Sequence of chain 3.B:
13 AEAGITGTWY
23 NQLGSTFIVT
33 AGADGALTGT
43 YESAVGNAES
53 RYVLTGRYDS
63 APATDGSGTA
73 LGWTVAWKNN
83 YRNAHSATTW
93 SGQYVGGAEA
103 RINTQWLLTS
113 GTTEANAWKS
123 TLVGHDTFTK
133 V

Sequence of chain 2.A:
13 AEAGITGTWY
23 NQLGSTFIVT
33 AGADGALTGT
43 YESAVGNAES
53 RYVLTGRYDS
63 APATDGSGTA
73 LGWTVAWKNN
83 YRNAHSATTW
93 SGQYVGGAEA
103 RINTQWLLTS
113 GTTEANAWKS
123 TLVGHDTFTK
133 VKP

This small molecule binds to this protein.
Small molecule (SMILES): N=C1N[C@H]2[C@H](CS[C@H]2CCCCC(=O)O)N1

Binding-site contacts:
Ligand atom O11 contacts residue GLY48 of chain 2.A at 3.2 Å.
Ligand atom S1 contacts residue THR90 of chain 2.A at 3.2 Å (h-bond).
Ligand atom C9 contacts residue GLY48 of chain 2.A at 3.9 Å.
Ligand atom C6 contacts residue TRP108 of chain 2.A at 3.6 Å (hydrophobic).
Ligand atom C7 contacts residue SER45 of chain 2.A at 3.3 Å.
Ligand atom C3 contacts residue ASN23 of chain 2.A at 3.9 Å.
Ligand atom O12 contacts residue ALA86 of chain 2.A at 3.6 Å.
Ligand atom C5 contacts residue LEU25 of chain 2.A at 3.9 Å (hydrophobic).
Ligand atom C2 contacts residue TRP120 of chain 3.B at 3.8 Å (hydrophobic).
Ligand atom N1 contacts residue ASP128 of chain 2.A at 3.0 Å (salt-bridge).
Ligand atom N1 contacts residue LEU25 of chain 2.A at 3.6 Å.
Ligand atom C8 contacts residue TRP79 of chain 2.A at 3.8 Å (hydrophobic).
Ligand atom C8 contacts residue VAL47 of chain 2.A at 3.9 Å (hydrophobic).
Ligand atom C3 contacts residue TYR43 of chain 2.A at 3.5 Å (hydrophobic).
Ligand atom C6 contacts residue TRP92 of chain 2.A at 3.9 Å (hydrophobic).
Ligand atom N3 contacts residue ASN23 of chain 2.A at 3.2 Å (h-bond).
Ligand atom C10 contacts residue TRP79 of chain 2.A at 3.3 Å (hydrophobic).
Ligand atom C7 contacts residue TRP79 of chain 2.A at 3.9 Å (hydrophobic).
Ligand atom C7 contacts residue VAL47 of chain 2.A at 3.5 Å (hydrophobic).
Ligand atom O12 contacts residue SER88 of chain 2.A at 2.9 Å (h-bond).
Ligand atom C3 contacts residue LEU25 of chain 2.A at 3.7 Å (hydrophobic).
Ligand atom C3 contacts residue SER45 of chain 2.A at 3.7 Å.
Ligand atom N1 contacts residue ASN23 of chain 2.A at 3.9 Å.
Ligand atom C9 contacts residue VAL47 of chain 2.A at 3.4 Å (hydrophobic).
Ligand atom N1 contacts residue TYR43 of chain 2.A at 3.9 Å.
Ligand atom C9 contacts residue ALA50 of chain 2.A at 3.4 Å (hydrophobic).
Ligand atom C10 contacts residue ALA50 of chain 2.A at 3.7 Å (hydrophobic).
Ligand atom N2 contacts residue SER45 of chain 2.A at 2.9 Å (h-bond).
Ligand atom C3 contacts residue SER27 of chain 2.A at 3.7 Å.
Ligand atom C11 contacts residue ASN49 of chain 2.A at 3.7 Å.
Ligand atom O11 contacts residue ASN49 of chain 2.A at 2.9 Å (h-bond).
Ligand atom N3 contacts residue SER45 of chain 2.A at 3.8 Å.
Ligand atom O12 contacts residue TRP79 of chain 2.A at 3.8 Å.
Ligand atom C9 contacts residue TRP79 of chain 2.A at 3.7 Å (hydrophobic).
Ligand atom S1 contacts residue TRP79 of chain 2.A at 3.5 Å.
Ligand atom C4 contacts residue VAL47 of chain 2.A at 3.4 Å (hydrophobic).
Ligand atom C5 contacts residue ASP128 of chain 2.A at 3.9 Å.
Ligand atom N3 contacts residue SER27 of chain 2.A at 2.8 Å (h-bond).
Ligand atom N2 contacts residue VAL47 of chain 2.A at 3.5 Å.
Ligand atom N3 contacts residue TYR43 of chain 2.A at 2.6 Å (h-bond).